Sequence of chain 2.A:
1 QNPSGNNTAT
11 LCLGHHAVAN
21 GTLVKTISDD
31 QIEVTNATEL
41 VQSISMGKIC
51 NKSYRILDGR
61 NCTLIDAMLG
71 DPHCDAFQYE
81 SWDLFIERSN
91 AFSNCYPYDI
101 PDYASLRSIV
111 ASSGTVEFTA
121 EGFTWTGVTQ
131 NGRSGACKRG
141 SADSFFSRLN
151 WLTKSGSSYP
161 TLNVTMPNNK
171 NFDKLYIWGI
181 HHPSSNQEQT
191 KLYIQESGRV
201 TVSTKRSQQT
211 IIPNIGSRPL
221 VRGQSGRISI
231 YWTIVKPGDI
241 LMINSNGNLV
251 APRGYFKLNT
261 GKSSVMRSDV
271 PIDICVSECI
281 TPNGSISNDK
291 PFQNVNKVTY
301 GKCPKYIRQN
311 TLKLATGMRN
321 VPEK

Binding-site contacts:
Ligand atom N2 contacts residue ASN6 of chain 2.A at 3.2 Å (h-bond).
Ligand atom C2 contacts residue ASN6 of chain 2.A at 2.7 Å.
Ligand atom C6 contacts residue ASN7 of chain 2.A at 3.7 Å.
Ligand atom C7 contacts residue ASN6 of chain 2.A at 4.5 Å.
Ligand atom C4 contacts residue ASN6 of chain 2.A at 4.3 Å.
Ligand atom C5 contacts residue ASN7 of chain 2.A at 4.1 Å.
Ligand atom O5 contacts residue ASN6 of chain 2.A at 2.4 Å (h-bond).
Ligand atom C5 contacts residue ASN6 of chain 2.A at 3.5 Å.
Ligand atom O3 contacts residue ASN6 of chain 2.A at 4.3 Å.
Ligand atom O5 contacts residue ASN7 of chain 2.A at 3.3 Å (h-bond).
Ligand atom C1 contacts residue ASN7 of chain 2.A at 3.8 Å.
Ligand atom C1 contacts residue ASN6 of chain 2.A at 1.5 Å.
Ligand atom C3 contacts residue ASN6 of chain 2.A at 3.9 Å.

This protein binds this small molecule.
Small molecule (SMILES): CC(=O)N[C@@H]1[C@@H](O)[C@H](O)[C@@H](CO)O[C@H]1O